Sequence of chain 2.A:
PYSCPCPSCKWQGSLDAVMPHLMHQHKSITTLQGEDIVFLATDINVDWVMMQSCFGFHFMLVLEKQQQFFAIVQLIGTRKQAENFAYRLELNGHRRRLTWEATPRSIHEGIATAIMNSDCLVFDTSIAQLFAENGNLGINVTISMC

The protein below binds the small molecule below.
Small molecule (SMILES): CC[C@H](C)[C@@H](C=O)NC(=O)[C@@H]1CCCN1C(=O)[C@H](C)NC(=O)[C@@H](NC(=O)[C@@H](NC(=O)[C@H](C)NC(=O)[C@H](C)NC(=O)[C@@H]1CCCN1C(=O)[C@@H](N)CCCCN)C(C)C)C(C)C

Binding-site contacts:
Ligand atom C contacts residue ASP88 of chain 2.A at 3.5 Å.
Ligand atom C contacts residue LEU69 of chain 2.A at 3.7 Å (hydrophobic).
Ligand atom CG contacts residue GLN70 of chain 2.A at 3.7 Å.
Ligand atom C contacts residue VAL75 of chain 2.A at 3.6 Å (hydrophobic).
Ligand atom O contacts residue VAL75 of chain 2.A at 3.6 Å (h-bond).
Ligand atom CA contacts residue VAL75 of chain 2.A at 3.2 Å (hydrophobic).
Ligand atom C contacts residue LEU77 of chain 2.A at 3.7 Å (hydrophobic).
Ligand atom O contacts residue LEU77 of chain 2.A at 3.7 Å.
Ligand atom N contacts residue LEU69 of chain 2.A at 3.7 Å.
Ligand atom O contacts residue VAL75 of chain 2.A at 2.9 Å (h-bond).
Ligand atom CA contacts residue THR79 of chain 2.A at 3.7 Å.
Ligand atom CG2 contacts residue PHE76 of chain 2.A at 3.6 Å (hydrophobic).
Ligand atom O contacts residue THR79 of chain 2.A at 3.0 Å (h-bond).
Ligand atom CG1 contacts residue VAL90 of chain 2.A at 3.6 Å (hydrophobic).
Ligand atom CE contacts residue ASP73 of chain 2.A at 3.5 Å.
Ligand atom N contacts residue TRP89 of chain 2.A at 3.6 Å.
Ligand atom CD1 contacts residue VAL90 of chain 2.A at 3.6 Å (hydrophobic).
Ligand atom CB contacts residue ASP73 of chain 2.A at 3.3 Å.
Ligand atom O contacts residue LEU69 of chain 2.A at 3.6 Å.
Ligand atom CA contacts residue ASP88 of chain 2.A at 3.7 Å.
Ligand atom CG1 contacts residue THR79 of chain 2.A at 3.7 Å.
Ligand atom O contacts residue TRP89 of chain 2.A at 3.3 Å.
Ligand atom O contacts residue ASP88 of chain 2.A at 3.5 Å (salt-bridge).
Ligand atom CB contacts residue TRP89 of chain 2.A at 3.6 Å (hydrophobic).
Ligand atom N contacts residue ASP88 of chain 2.A at 2.8 Å (salt-bridge).
Ligand atom CB contacts residue MET91 of chain 2.A at 3.7 Å (hydrophobic).
Ligand atom CB contacts residue VAL75 of chain 2.A at 3.7 Å (hydrophobic).
Ligand atom O contacts residue ILE74 of chain 2.A at 3.4 Å.
Ligand atom N contacts residue VAL75 of chain 2.A at 2.9 Å (h-bond).
Ligand atom CA contacts residue ASP88 of chain 2.A at 3.4 Å.
Ligand atom CA contacts residue LEU77 of chain 2.A at 3.6 Å (hydrophobic).
Ligand atom CD contacts residue THR79 of chain 2.A at 3.7 Å.
Ligand atom CB contacts residue VAL87 of chain 2.A at 3.4 Å (hydrophobic).
Ligand atom CG contacts residue ASP73 of chain 2.A at 3.5 Å.
Ligand atom O contacts residue LEU77 of chain 2.A at 2.9 Å (h-bond).
Ligand atom O contacts residue ALA78 of chain 2.A at 3.7 Å.
Ligand atom C contacts residue TRP89 of chain 2.A at 3.6 Å (hydrophobic).
Ligand atom N contacts residue LEU77 of chain 2.A at 2.9 Å (h-bond).
Ligand atom C contacts residue LEU69 of chain 2.A at 3.7 Å (hydrophobic).
Ligand atom CB contacts residue PHE76 of chain 2.A at 3.7 Å (hydrophobic).